Sequence of chain 60.A:
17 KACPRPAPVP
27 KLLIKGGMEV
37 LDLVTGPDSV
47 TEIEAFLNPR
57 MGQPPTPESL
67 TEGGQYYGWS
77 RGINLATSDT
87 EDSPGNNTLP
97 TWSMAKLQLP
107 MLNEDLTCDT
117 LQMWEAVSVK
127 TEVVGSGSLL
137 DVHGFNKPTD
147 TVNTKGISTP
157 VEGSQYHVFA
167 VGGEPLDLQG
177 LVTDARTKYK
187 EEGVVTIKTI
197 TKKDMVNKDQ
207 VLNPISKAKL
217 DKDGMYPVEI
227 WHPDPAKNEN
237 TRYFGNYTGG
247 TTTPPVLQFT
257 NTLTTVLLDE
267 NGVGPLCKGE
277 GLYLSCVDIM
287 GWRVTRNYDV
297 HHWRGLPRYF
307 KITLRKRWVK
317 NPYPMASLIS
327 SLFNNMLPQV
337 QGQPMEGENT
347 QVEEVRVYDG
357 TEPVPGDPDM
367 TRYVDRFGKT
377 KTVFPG

Binding-site contacts:
Ligand atom O4 contacts residue GLY78 of chain 60.E at 3.0 Å.
Ligand atom C1 contacts residue GLY78 of chain 60.E at 4.0 Å.
Ligand atom O4 contacts residue HIS298 of chain 60.E at 3.0 Å (h-bond).
Ligand atom C6 contacts residue TYR72 of chain 60.E at 3.3 Å (hydrophobic).
Ligand atom O3 contacts residue GLY78 of chain 60.E at 3.6 Å.
Ligand atom O1B contacts residue ARG77 of chain 60.E at 2.8 Å (salt-bridge).
Ligand atom C3 contacts residue GLY78 of chain 60.E at 4.0 Å.
Ligand atom O1A contacts residue ARG77 of chain 60.E at 3.1 Å (salt-bridge).
Ligand atom C8 contacts residue TYR72 of chain 60.E at 4.1 Å (hydrophobic).
Ligand atom C7 contacts residue TYR72 of chain 60.E at 3.9 Å (hydrophobic).
Ligand atom C3 contacts residue HIS298 of chain 60.E at 3.8 Å.
Ligand atom O1A contacts residue TYR72 of chain 60.E at 3.5 Å.
Ligand atom O4 contacts residue ILE79 of chain 60.E at 3.5 Å (h-bond).
Ligand atom C2 contacts residue GLY78 of chain 60.E at 4.1 Å.
Ligand atom C1 contacts residue ARG77 of chain 60.E at 3.4 Å.
Ligand atom O1B contacts residue TYR72 of chain 60.E at 3.8 Å.
Ligand atom C5 contacts residue ASN93 of chain 60.E at 4.1 Å.
Ligand atom C1 contacts residue SER89 of chain 60.E at 4.2 Å.
Ligand atom O1B contacts residue ASN80 of chain 60.E at 4.2 Å.
Ligand atom O10 contacts residue THR291 of chain 60.E at 3.8 Å.
Ligand atom C4 contacts residue HIS298 of chain 60.E at 3.6 Å.
Ligand atom C1 contacts residue TYR72 of chain 60.E at 3.8 Å (hydrophobic).
Ligand atom O4 contacts residue VAL296 of chain 60.E at 4.0 Å.
Ligand atom O1A contacts residue SER89 of chain 60.E at 3.4 Å (h-bond).
Ligand atom O6 contacts residue ASN93 of chain 60.E at 3.5 Å (h-bond).
Ligand atom O4 contacts residue THR291 of chain 60.E at 3.4 Å.
Ligand atom C5 contacts residue TYR72 of chain 60.E at 3.4 Å (hydrophobic).
Ligand atom C6 contacts residue ASN93 of chain 60.E at 3.4 Å.
Ligand atom C11 contacts residue ASP85 of chain 60.A at 3.8 Å.
Ligand atom O1B contacts residue SER89 of chain 60.E at 4.1 Å.
Ligand atom O4 contacts residue TYR72 of chain 60.E at 4.2 Å.
Ligand atom C3 contacts residue VAL296 of chain 60.E at 3.7 Å (hydrophobic).
Ligand atom C4 contacts residue GLY78 of chain 60.E at 3.3 Å.
Ligand atom C4 contacts residue TYR72 of chain 60.E at 3.4 Å (hydrophobic).
Ligand atom O8 contacts residue TYR72 of chain 60.E at 3.5 Å (h-bond).
Ligand atom O10 contacts residue ASN293 of chain 60.E at 3.9 Å.
Ligand atom C8 contacts residue ARG77 of chain 60.E at 4.2 Å.
Ligand atom O1A contacts residue GLY78 of chain 60.E at 3.3 Å (h-bond).
Ligand atom N5 contacts residue TYR72 of chain 60.E at 3.1 Å (h-bond).
Ligand atom C3 contacts residue GLY78 of chain 60.E at 4.0 Å.

Sequence of chain 60.E:
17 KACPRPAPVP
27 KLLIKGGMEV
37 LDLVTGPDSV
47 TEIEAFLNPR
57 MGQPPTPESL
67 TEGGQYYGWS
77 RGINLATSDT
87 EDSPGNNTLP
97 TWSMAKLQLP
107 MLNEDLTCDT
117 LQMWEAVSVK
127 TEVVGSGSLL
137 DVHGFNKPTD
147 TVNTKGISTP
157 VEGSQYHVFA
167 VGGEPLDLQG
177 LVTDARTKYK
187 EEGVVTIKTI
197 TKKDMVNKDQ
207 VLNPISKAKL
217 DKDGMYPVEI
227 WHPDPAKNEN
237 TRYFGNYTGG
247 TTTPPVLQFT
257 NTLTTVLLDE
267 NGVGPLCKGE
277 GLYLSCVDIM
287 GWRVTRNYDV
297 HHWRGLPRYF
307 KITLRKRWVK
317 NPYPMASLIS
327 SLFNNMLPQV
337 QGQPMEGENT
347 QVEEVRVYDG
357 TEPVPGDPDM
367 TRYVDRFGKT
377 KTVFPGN

The protein below binds the small molecule below.
Small molecule (SMILES): CC(=O)N[C@@H]1[C@@H](O[C@@H]2O[C@H](CO)[C@H](O)[C@H](O[C@]3(C(=O)O)C[C@H](O)[C@@H](NC(C)=O)[C@H]([C@H](O)[C@H](O)CO)O3)[C@H]2O)[C@H](O)[C@@H](CO[C@]2(C(=O)O)C[C@H](O)[C@@H](NC(C)=O)[C@H]([C@H](O)[C@H](O)CO)O2)O[C@H]1O